A protein and the small-molecule ligand that binds it are described below.
Small molecule (SMILES): Oc1cc(Cl)ccc1Oc1ccc(Cl)cc1Cl

Sequence of chain 1.A:
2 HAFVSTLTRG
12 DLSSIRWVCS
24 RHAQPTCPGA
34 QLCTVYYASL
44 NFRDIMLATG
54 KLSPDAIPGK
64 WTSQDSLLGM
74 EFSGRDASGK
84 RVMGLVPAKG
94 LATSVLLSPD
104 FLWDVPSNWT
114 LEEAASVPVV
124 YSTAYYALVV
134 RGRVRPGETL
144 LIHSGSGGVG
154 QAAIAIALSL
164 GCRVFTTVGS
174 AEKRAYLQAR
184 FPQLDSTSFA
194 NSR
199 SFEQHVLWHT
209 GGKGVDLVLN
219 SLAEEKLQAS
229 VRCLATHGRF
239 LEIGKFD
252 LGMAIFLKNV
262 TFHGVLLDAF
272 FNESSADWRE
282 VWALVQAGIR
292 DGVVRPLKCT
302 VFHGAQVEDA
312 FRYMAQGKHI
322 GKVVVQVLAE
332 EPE

Binding-site contacts:
Ligand atom CL14 contacts residue ILE256 of chain 1.B at 3.6 Å.
Ligand atom CL15 contacts residue PHE263 of chain 1.A at 4.0 Å.
Ligand atom C10 contacts residue LEU225 of chain 1.A at 3.6 Å (hydrophobic).
Ligand atom C13 contacts residue PHE263 of chain 1.B at 3.6 Å (hydrophobic).
Ligand atom C9 contacts residue PHE263 of chain 1.A at 3.8 Å (hydrophobic).
Ligand atom CL15 contacts residue VAL261 of chain 1.A at 3.8 Å.
Ligand atom C1 contacts residue LEU225 of chain 1.B at 4.0 Å (hydrophobic).
Ligand atom C4 contacts residue PHE263 of chain 1.A at 3.9 Å (hydrophobic).
Ligand atom O17 contacts residue LEU220 of chain 1.B at 4.2 Å.
Ligand atom C4 contacts residue PHE263 of chain 1.B at 4.1 Å (hydrophobic).
Ligand atom CL15 contacts residue LEU225 of chain 1.A at 4.2 Å.
Ligand atom C10 contacts residue PHE263 of chain 1.A at 3.4 Å (hydrophobic).
Ligand atom C6 contacts residue LEU252 of chain 1.B at 3.9 Å (hydrophobic).
Ligand atom O17 contacts residue PHE263 of chain 1.B at 4.0 Å.
Ligand atom C8 contacts residue LEU252 of chain 1.A at 3.8 Å (hydrophobic).
Ligand atom CL16 contacts residue LEU252 of chain 1.B at 3.6 Å.
Ligand atom C6 contacts residue PHE263 of chain 1.B at 3.7 Å (hydrophobic).
Ligand atom CL15 contacts residue PHE238 of chain 1.A at 3.5 Å.
Ligand atom C3 contacts residue LEU252 of chain 1.B at 4.0 Å (hydrophobic).
Ligand atom C13 contacts residue LEU252 of chain 1.A at 3.8 Å (hydrophobic).
Ligand atom C2 contacts residue PHE263 of chain 1.B at 3.5 Å (hydrophobic).
Ligand atom CL14 contacts residue VAL261 of chain 1.B at 3.7 Å.
Ligand atom C12 contacts residue PHE263 of chain 1.A at 3.7 Å (hydrophobic).
Ligand atom C4 contacts residue LEU252 of chain 1.B at 3.6 Å (hydrophobic).
Ligand atom C5 contacts residue LEU252 of chain 1.B at 3.5 Å (hydrophobic).
Ligand atom C12 contacts residue PHE263 of chain 1.B at 3.8 Å (hydrophobic).
Ligand atom C3 contacts residue PHE263 of chain 1.B at 3.6 Å (hydrophobic).
Ligand atom CL15 contacts residue ILE256 of chain 1.A at 3.8 Å.
Ligand atom O17 contacts residue LEU252 of chain 1.A at 4.1 Å.
Ligand atom C3 contacts residue PHE263 of chain 1.A at 3.9 Å (hydrophobic).
Ligand atom CL14 contacts residue PHE238 of chain 1.B at 3.5 Å.
Ligand atom C11 contacts residue PHE263 of chain 1.A at 3.5 Å (hydrophobic).
Ligand atom C12 contacts residue ILE256 of chain 1.A at 3.9 Å (hydrophobic).
Ligand atom O7 contacts residue LEU252 of chain 1.A at 3.8 Å.
Ligand atom C5 contacts residue PHE263 of chain 1.B at 4.2 Å (hydrophobic).
Ligand atom CL16 contacts residue LEU225 of chain 1.A at 4.0 Å.
Ligand atom O7 contacts residue LEU252 of chain 1.B at 3.9 Å.
Ligand atom O17 contacts residue LEU225 of chain 1.B at 4.0 Å.
Ligand atom C1 contacts residue PHE263 of chain 1.B at 3.3 Å (hydrophobic).
Ligand atom CL14 contacts residue PHE263 of chain 1.B at 4.0 Å.

Sequence of chain 1.B:
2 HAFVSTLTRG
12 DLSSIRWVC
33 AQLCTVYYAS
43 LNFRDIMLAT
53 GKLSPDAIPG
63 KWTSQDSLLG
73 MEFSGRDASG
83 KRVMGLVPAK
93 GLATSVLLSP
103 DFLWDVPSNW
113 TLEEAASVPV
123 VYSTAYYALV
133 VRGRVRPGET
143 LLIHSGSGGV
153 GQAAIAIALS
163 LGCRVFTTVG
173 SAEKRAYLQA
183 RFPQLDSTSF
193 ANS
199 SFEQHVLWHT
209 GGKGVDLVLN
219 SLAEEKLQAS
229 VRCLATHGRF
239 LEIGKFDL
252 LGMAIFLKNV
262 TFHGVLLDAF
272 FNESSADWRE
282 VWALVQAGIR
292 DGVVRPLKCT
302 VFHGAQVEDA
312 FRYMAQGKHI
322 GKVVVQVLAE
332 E